Binding-site contacts:
Ligand atom O7 contacts residue TYR125 of chain 1.A at 3.4 Å.
Ligand atom O6 contacts residue HIS195 of chain 1.A at 2.8 Å (h-bond).
Ligand atom O3 contacts residue TYR125 of chain 1.A at 3.4 Å.
Ligand atom C1 contacts residue ASN79 of chain 1.A at 3.5 Å.
Ligand atom O48 contacts residue ARG80 of chain 1.A at 3.1 Å (salt-bridge).
Ligand atom O5 contacts residue HIS195 of chain 1.A at 3.4 Å (h-bond).
Ligand atom C20 contacts residue ALA45 of chain 1.A at 3.6 Å (hydrophobic).
Ligand atom P45 contacts residue ARG80 of chain 1.A at 3.6 Å.
Ligand atom O43 contacts residue ALA124 of chain 1.A at 3.4 Å.
Ligand atom O43 contacts residue GLN163 of chain 1.A at 2.7 Å (h-bond).
Ligand atom P45 contacts residue SER160 of chain 1.A at 3.6 Å.
Ligand atom C30 contacts residue GLN163 of chain 1.A at 3.3 Å.
Ligand atom O42 contacts residue SER160 of chain 1.A at 3.5 Å (h-bond).
Ligand atom N2 contacts residue SER160 of chain 1.A at 2.9 Å (h-bond).
Ligand atom O4 contacts residue LYS167 of chain 1.A at 2.9 Å (salt-bridge).
Ligand atom O47 contacts residue ASN79 of chain 1.A at 2.8 Å (h-bond).
Ligand atom C19 contacts residue ARG80 of chain 1.A at 3.7 Å.
Ligand atom O4 contacts residue ASP122 of chain 1.A at 3.0 Å (salt-bridge).
Ligand atom C7 contacts residue ASN79 of chain 1.A at 3.6 Å.
Ligand atom C28 contacts residue LYS167 of chain 1.A at 3.5 Å.
Ligand atom O42 contacts residue LYS167 of chain 1.A at 3.4 Å (salt-bridge).
Ligand atom C31 contacts residue GLN163 of chain 1.A at 3.4 Å.
Ligand atom O4 contacts residue THR164 of chain 1.A at 3.4 Å (h-bond).
Ligand atom C19 contacts residue ARG157 of chain 1.A at 3.5 Å.
Ligand atom O46 contacts residue SER160 of chain 1.A at 2.7 Å (h-bond).
Ligand atom O44 contacts residue ARG80 of chain 1.A at 3.3 Å (salt-bridge).
Ligand atom C32 contacts residue GLN163 of chain 1.A at 3.7 Å.
Ligand atom C3 contacts residue SER160 of chain 1.A at 3.5 Å.
Ligand atom O7 contacts residue ASN79 of chain 1.A at 3.0 Å (h-bond).
Ligand atom C2 contacts residue SER160 of chain 1.A at 3.6 Å.
Ligand atom O43 contacts residue LYS167 of chain 1.A at 2.9 Å (salt-bridge).
Ligand atom C3 contacts residue THR164 of chain 1.A at 3.6 Å.
Ligand atom C22 contacts residue TRP46 of chain 1.A at 3.6 Å (hydrophobic).
Ligand atom C17 contacts residue LEU156 of chain 1.A at 3.4 Å (hydrophobic).
Ligand atom O47 contacts residue ARG80 of chain 1.A at 2.8 Å (salt-bridge).
Ligand atom O42 contacts residue THR164 of chain 1.A at 3.1 Å (h-bond).
Ligand atom C21 contacts residue ARG80 of chain 1.A at 3.7 Å.
Ligand atom C22 contacts residue ARG80 of chain 1.A at 3.4 Å.
Ligand atom C18 contacts residue LEU156 of chain 1.A at 3.4 Å (hydrophobic).
Ligand atom O1 contacts residue SER160 of chain 1.A at 3.3 Å (h-bond).

Sequence of chain 1.A:
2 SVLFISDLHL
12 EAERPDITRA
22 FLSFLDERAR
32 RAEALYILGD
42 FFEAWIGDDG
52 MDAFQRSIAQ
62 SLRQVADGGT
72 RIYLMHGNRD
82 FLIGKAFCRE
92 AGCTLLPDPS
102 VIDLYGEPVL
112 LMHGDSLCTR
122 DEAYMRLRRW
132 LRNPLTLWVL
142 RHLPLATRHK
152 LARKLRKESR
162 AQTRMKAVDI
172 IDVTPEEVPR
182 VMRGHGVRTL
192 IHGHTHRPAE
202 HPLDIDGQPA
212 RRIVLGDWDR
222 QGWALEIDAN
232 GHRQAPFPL

This small molecule binds to this protein.
Small molecule (SMILES): CCCCCCCCCCC[C@@H](O)CC(=O)N[C@H]1[C@@H](OP(=O)(O)O)O[C@H](CO)[C@@H](O)[C@@H]1OC(=O)C[C@H](O)CCCCCCCCCCC